Sequence of chain 1.C:
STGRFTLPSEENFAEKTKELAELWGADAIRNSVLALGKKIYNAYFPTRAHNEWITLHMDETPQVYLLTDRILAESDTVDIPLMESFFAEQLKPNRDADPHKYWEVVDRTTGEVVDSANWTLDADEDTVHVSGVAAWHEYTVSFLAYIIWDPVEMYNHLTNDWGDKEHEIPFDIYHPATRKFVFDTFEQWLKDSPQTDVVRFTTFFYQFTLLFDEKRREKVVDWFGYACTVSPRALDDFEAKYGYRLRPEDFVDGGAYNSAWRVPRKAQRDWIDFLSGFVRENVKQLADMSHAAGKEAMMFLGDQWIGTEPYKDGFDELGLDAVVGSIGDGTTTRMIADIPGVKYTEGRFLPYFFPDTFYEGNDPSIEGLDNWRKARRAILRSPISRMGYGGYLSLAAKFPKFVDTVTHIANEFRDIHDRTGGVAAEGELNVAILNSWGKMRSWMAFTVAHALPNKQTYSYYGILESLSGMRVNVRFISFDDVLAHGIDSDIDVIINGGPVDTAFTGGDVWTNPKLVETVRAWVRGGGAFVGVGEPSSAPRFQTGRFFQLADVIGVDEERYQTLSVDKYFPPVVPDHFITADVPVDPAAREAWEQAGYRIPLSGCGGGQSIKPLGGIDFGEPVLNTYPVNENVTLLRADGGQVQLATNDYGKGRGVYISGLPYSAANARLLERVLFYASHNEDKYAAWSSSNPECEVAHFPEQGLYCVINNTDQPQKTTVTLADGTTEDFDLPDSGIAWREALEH

Binding-site contacts:
Ligand atom O6 contacts residue SER612 of chain 1.D at 3.9 Å.
Ligand atom O7 contacts residue TRP233 of chain 1.C at 3.1 Å (h-bond).
Ligand atom C2 contacts residue ASP313 of chain 1.C at 3.3 Å.
Ligand atom O4 contacts residue ASN166 of chain 1.C at 4.5 Å.
Ligand atom C8 contacts residue LEU311 of chain 1.C at 3.5 Å (hydrophobic).
Ligand atom C1 contacts residue PHE218 of chain 1.C at 3.8 Å (hydrophobic).
Ligand atom C4 contacts residue VAL162 of chain 1.C at 4.5 Å (hydrophobic).
Ligand atom C7 contacts residue GLY312 of chain 1.C at 4.1 Å.
Ligand atom C6 contacts residue TYR165 of chain 1.C at 3.6 Å (hydrophobic).
Ligand atom C8 contacts residue PHE310 of chain 1.C at 3.6 Å (hydrophobic).
Ligand atom C7 contacts residue LEU311 of chain 1.C at 4.4 Å (hydrophobic).
Ligand atom O7 contacts residue ASP313 of chain 1.C at 2.9 Å (salt-bridge).
Ligand atom O4 contacts residue VAL162 of chain 1.C at 3.9 Å.
Ligand atom O7 contacts residue GLY312 of chain 1.C at 3.3 Å.
Ligand atom C7 contacts residue ASP313 of chain 1.C at 3.5 Å.
Ligand atom C8 contacts residue SER336 of chain 1.C at 4.2 Å.
Ligand atom O3 contacts residue ASP313 of chain 1.C at 3.0 Å (salt-bridge).
Ligand atom O4 contacts residue TYR165 of chain 1.C at 3.5 Å.
Ligand atom O7 contacts residue PHE310 of chain 1.C at 3.9 Å.
Ligand atom C7 contacts residue TRP233 of chain 1.C at 3.6 Å (hydrophobic).
Ligand atom C7 contacts residue PHE218 of chain 1.C at 4.5 Å (hydrophobic).
Ligand atom C4 contacts residue TYR165 of chain 1.C at 4.5 Å (hydrophobic).
Ligand atom O5 contacts residue PHE218 of chain 1.C at 3.5 Å.
Ligand atom O1 contacts residue HIS460 of chain 1.C at 4.3 Å.
Ligand atom C2 contacts residue PHE218 of chain 1.C at 4.2 Å (hydrophobic).
Ligand atom C8 contacts residue GLY312 of chain 1.C at 4.2 Å.
Ligand atom N2 contacts residue PHE310 of chain 1.C at 4.2 Å.
Ligand atom C8 contacts residue HIS460 of chain 1.C at 3.7 Å.
Ligand atom C5 contacts residue TYR165 of chain 1.C at 4.3 Å (hydrophobic).
Ligand atom O7 contacts residue LEU311 of chain 1.C at 4.4 Å.
Ligand atom O3 contacts residue PHE310 of chain 1.C at 4.4 Å.
Ligand atom N2 contacts residue ASP313 of chain 1.C at 3.6 Å (salt-bridge).
Ligand atom O6 contacts residue TYR165 of chain 1.C at 4.0 Å.
Ligand atom O7 contacts residue PHE218 of chain 1.C at 3.5 Å.
Ligand atom C7 contacts residue PHE310 of chain 1.C at 3.8 Å (hydrophobic).
Ligand atom C8 contacts residue TRP233 of chain 1.C at 3.7 Å (hydrophobic).
Ligand atom C4 contacts residue ASP313 of chain 1.C at 4.0 Å.
Ligand atom C3 contacts residue ASP313 of chain 1.C at 3.6 Å.

A small-molecule ligand and the protein it binds are described below.
Small molecule (SMILES): CC(=O)N[C@@H]1[C@@H](O)[C@H](O)[C@@H](CO)O[C@@H]1O

Sequence of chain 1.D:
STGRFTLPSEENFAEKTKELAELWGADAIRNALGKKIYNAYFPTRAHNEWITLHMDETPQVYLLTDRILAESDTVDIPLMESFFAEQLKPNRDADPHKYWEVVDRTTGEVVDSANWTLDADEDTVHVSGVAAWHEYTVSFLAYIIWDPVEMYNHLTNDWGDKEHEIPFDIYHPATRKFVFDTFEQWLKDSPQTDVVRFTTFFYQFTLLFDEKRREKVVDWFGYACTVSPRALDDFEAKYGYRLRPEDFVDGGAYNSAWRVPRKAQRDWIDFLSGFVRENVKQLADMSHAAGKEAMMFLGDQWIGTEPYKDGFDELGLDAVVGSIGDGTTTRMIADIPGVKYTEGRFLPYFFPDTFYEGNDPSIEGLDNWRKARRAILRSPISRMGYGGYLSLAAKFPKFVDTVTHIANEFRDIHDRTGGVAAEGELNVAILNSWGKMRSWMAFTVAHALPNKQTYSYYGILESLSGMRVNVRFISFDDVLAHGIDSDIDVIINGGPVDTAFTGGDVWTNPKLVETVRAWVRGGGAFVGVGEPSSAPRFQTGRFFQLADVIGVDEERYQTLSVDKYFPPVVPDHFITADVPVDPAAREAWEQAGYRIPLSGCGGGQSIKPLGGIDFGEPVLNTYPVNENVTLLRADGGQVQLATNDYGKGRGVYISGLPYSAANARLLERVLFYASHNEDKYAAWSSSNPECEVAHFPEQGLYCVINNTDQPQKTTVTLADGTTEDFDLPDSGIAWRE